Binding-site contacts:
Ligand atom O32 contacts residue PHE572 of chain 1.B at 4.1 Å.
Ligand atom C6 contacts residue LEU527 of chain 1.B at 4.1 Å (hydrophobic).
Ligand atom O12 contacts residue GLN569 of chain 1.B at 2.7 Å (h-bond).
Ligand atom C36 contacts residue ILE607 of chain 1.D at 3.8 Å (hydrophobic).
Ligand atom C31 contacts residue PHE572 of chain 1.B at 4.3 Å (hydrophobic).
Ligand atom P contacts residue TRP573 of chain 1.B at 3.6 Å.
Ligand atom O14 contacts residue GLN569 of chain 1.B at 4.1 Å.
Ligand atom O11 contacts residue PHE572 of chain 1.B at 3.6 Å.
Ligand atom P contacts residue ALA598 of chain 1.D at 4.2 Å.
Ligand atom C5 contacts residue PHE572 of chain 1.B at 3.9 Å (hydrophobic).
Ligand atom C2 contacts residue PHE572 of chain 1.B at 4.2 Å (hydrophobic).
Ligand atom P contacts residue PHE595 of chain 1.D at 4.2 Å.
Ligand atom O11 contacts residue TRP573 of chain 1.B at 3.6 Å (h-bond).
Ligand atom O13 contacts residue GLN569 of chain 1.B at 3.0 Å (h-bond).
Ligand atom C34 contacts residue THR603 of chain 1.D at 4.2 Å.
Ligand atom O14 contacts residue ALA598 of chain 1.D at 3.2 Å.
Ligand atom O14 contacts residue PHE595 of chain 1.D at 3.7 Å.
Ligand atom O21 contacts residue PHE572 of chain 1.B at 4.0 Å.
Ligand atom C1 contacts residue THR599 of chain 1.D at 3.7 Å.
Ligand atom O22 contacts residue THR599 of chain 1.D at 4.3 Å.
Ligand atom O14 contacts residue THR599 of chain 1.D at 3.1 Å (h-bond).
Ligand atom O13 contacts residue PHE595 of chain 1.D at 3.3 Å.
Ligand atom C36 contacts residue VAL606 of chain 1.D at 4.0 Å (hydrophobic).
Ligand atom C32 contacts residue THR603 of chain 1.D at 3.6 Å.
Ligand atom C1 contacts residue PHE572 of chain 1.B at 3.8 Å (hydrophobic).
Ligand atom C5 contacts residue LEU527 of chain 1.B at 3.9 Å (hydrophobic).
Ligand atom O11 contacts residue ALA598 of chain 1.D at 4.3 Å.
Ligand atom O31 contacts residue THR599 of chain 1.D at 4.2 Å.
Ligand atom O22 contacts residue PHE595 of chain 1.D at 3.6 Å.
Ligand atom C3 contacts residue PHE572 of chain 1.B at 3.6 Å (hydrophobic).
Ligand atom C34 contacts residue VAL606 of chain 1.D at 4.0 Å (hydrophobic).
Ligand atom P contacts residue GLN569 of chain 1.B at 3.4 Å.
Ligand atom C35 contacts residue VAL606 of chain 1.D at 4.3 Å (hydrophobic).
Ligand atom C1 contacts residue ALA598 of chain 1.D at 3.9 Å (hydrophobic).
Ligand atom C23 contacts residue LEU568 of chain 1.B at 4.1 Å (hydrophobic).
Ligand atom O31 contacts residue THR603 of chain 1.D at 4.3 Å.
Ligand atom O31 contacts residue PHE572 of chain 1.B at 4.1 Å.
Ligand atom O12 contacts residue ALA598 of chain 1.D at 3.7 Å.
Ligand atom C35 contacts residue LEU520 of chain 1.B at 4.0 Å (hydrophobic).
Ligand atom O12 contacts residue TRP573 of chain 1.B at 2.6 Å (h-bond).

Sequence of chain 1.B:
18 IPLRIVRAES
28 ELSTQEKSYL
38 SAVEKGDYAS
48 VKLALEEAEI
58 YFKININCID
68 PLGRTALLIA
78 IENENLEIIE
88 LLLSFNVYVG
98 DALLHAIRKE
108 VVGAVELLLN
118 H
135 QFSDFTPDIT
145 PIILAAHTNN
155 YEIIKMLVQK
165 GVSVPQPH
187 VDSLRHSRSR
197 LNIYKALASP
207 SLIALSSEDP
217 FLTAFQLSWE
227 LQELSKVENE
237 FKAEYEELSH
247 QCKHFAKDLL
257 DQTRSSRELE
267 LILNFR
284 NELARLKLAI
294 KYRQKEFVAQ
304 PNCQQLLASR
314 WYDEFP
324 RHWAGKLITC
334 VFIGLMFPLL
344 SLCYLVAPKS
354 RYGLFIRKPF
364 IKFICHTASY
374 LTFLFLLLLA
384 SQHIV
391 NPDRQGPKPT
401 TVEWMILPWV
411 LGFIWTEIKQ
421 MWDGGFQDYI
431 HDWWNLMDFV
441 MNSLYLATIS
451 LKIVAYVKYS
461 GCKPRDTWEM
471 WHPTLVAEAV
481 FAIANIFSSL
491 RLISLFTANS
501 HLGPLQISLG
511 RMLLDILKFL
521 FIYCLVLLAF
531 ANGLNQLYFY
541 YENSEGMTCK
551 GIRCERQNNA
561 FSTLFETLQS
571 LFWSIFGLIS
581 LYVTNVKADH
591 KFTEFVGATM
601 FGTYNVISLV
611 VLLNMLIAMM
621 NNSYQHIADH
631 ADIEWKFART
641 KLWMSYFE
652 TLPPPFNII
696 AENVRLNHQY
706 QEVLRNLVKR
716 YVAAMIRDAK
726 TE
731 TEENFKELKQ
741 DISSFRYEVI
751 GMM

The small molecule below binds the protein below.
Small molecule (SMILES): CCCCCC(=O)OC[C@H](COP(=O)(O)O)OC(=O)CCCCC

Sequence of chain 1.D:
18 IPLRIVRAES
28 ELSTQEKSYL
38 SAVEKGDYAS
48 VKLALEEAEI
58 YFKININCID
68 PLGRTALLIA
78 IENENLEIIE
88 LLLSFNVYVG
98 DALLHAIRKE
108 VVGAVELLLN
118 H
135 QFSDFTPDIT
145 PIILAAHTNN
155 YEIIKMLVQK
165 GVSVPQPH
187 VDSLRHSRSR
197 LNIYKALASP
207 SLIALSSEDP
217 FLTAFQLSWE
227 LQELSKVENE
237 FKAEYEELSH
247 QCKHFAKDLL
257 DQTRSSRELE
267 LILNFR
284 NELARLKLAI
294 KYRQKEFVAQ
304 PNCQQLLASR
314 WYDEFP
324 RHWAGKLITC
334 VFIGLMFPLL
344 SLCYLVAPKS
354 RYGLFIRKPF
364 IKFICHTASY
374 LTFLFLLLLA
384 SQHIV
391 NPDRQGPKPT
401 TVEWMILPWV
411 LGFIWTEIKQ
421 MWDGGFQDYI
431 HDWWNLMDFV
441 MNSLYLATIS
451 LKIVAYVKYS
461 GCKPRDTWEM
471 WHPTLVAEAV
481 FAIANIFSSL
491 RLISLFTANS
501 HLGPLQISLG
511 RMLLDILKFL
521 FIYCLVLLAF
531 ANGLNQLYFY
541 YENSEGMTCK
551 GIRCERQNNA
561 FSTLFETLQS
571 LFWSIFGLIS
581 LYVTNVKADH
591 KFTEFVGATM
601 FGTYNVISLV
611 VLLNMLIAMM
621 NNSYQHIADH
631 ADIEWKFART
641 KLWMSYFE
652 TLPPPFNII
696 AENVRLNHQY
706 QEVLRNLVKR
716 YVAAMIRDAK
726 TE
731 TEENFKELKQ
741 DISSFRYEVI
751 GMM